Sequence of chain 2.D:
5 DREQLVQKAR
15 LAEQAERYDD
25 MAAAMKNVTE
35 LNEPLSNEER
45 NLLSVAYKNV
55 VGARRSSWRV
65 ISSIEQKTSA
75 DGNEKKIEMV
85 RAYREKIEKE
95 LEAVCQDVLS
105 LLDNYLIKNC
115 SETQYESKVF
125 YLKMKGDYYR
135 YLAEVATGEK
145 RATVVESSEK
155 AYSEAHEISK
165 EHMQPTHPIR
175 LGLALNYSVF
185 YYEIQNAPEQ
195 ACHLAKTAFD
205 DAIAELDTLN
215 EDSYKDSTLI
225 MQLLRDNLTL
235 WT

Binding-site contacts:
Ligand atom O2P contacts residue ARG134 of chain 2.D at 3.2 Å (salt-bridge).
Ligand atom P contacts residue TYR135 of chain 2.D at 3.6 Å.
Ligand atom CB contacts residue ASN231 of chain 2.D at 3.4 Å.
Ligand atom CB contacts residue ASN180 of chain 2.D at 3.4 Å.
Ligand atom CA contacts residue ASN231 of chain 2.D at 3.6 Å.
Ligand atom CB contacts residue LEU227 of chain 2.D at 3.8 Å (hydrophobic).
Ligand atom O3P contacts residue TYR135 of chain 2.D at 2.9 Å (h-bond).
Ligand atom OXT contacts residue ASN180 of chain 2.D at 2.9 Å (h-bond).
Ligand atom OG contacts residue GLY176 of chain 2.D at 3.5 Å.
Ligand atom CA contacts residue ASN180 of chain 2.D at 3.6 Å.
Ligand atom O2P contacts residue ARG59 of chain 2.D at 3.0 Å (salt-bridge).
Ligand atom O contacts residue ASN231 of chain 2.D at 3.0 Å (h-bond).
Ligand atom OXT contacts residue LYS127 of chain 2.D at 2.7 Å (salt-bridge).
Ligand atom C contacts residue LEU179 of chain 2.D at 3.7 Å (hydrophobic).
Ligand atom CB contacts residue GLU187 of chain 2.D at 3.0 Å.
Ligand atom CG2 contacts residue ASN180 of chain 2.D at 3.5 Å.
Ligand atom OG contacts residue LEU234 of chain 2.D at 3.4 Å.
Ligand atom N contacts residue GLU187 of chain 2.D at 2.6 Å (salt-bridge).
Ligand atom CG2 contacts residue ARG134 of chain 2.D at 3.7 Å.
Ligand atom OG contacts residue LEU227 of chain 2.D at 3.3 Å.
Ligand atom C contacts residue ASN180 of chain 2.D at 3.6 Å.
Ligand atom O1P contacts residue LYS52 of chain 2.D at 3.2 Å (salt-bridge).
Ligand atom N contacts residue ASN231 of chain 2.D at 3.2 Å (h-bond).
Ligand atom C contacts residue ASN180 of chain 2.D at 3.7 Å.
Ligand atom O2P contacts residue TYR135 of chain 2.D at 3.3 Å.
Ligand atom CA contacts residue GLU187 of chain 2.D at 3.8 Å.
Ligand atom C contacts residue GLU187 of chain 2.D at 3.7 Å.
Ligand atom OG contacts residue TRP235 of chain 2.D at 3.3 Å (h-bond).
Ligand atom OG contacts residue GLU187 of chain 2.D at 2.9 Å (salt-bridge).
Ligand atom O3P contacts residue ARG134 of chain 2.D at 3.4 Å (salt-bridge).
Ligand atom N contacts residue ASN180 of chain 2.D at 2.9 Å (h-bond).
Ligand atom O3P contacts residue ASN180 of chain 2.D at 3.6 Å (h-bond).
Ligand atom OG contacts residue ASN231 of chain 2.D at 3.5 Å (h-bond).
Ligand atom CA contacts residue GLU187 of chain 2.D at 3.4 Å.
Ligand atom OG contacts residue ASN180 of chain 2.D at 3.6 Å.
Ligand atom O1P contacts residue ARG59 of chain 2.D at 3.1 Å (salt-bridge).
Ligand atom O3P contacts residue LYS52 of chain 2.D at 3.8 Å.
Ligand atom P contacts residue ARG59 of chain 2.D at 3.8 Å.
Ligand atom O contacts residue VAL183 of chain 2.D at 3.5 Å.
Ligand atom O contacts residue LEU227 of chain 2.D at 3.4 Å.

This protein binds this small molecule.
Small molecule (SMILES): C[C@H](N)C(=O)N[C@@H](CO)C(=O)N[C@@H](CO)C(=O)N[C@H](C(=O)N[C@@H](CO)C(=O)O)[C@@H](C)OP(=O)(O)O